Binding-site contacts:
Ligand atom O7 contacts residue ASN164 of chain 1.C at 3.7 Å.
Ligand atom C2 contacts residue ASN165 of chain 1.C at 2.5 Å.
Ligand atom N2 contacts residue ASN165 of chain 1.C at 3.0 Å (h-bond).
Ligand atom O7 contacts residue ASN165 of chain 1.C at 4.4 Å.
Ligand atom C8 contacts residue ASN165 of chain 1.C at 4.4 Å.
Ligand atom C7 contacts residue ASN164 of chain 1.C at 3.7 Å.
Ligand atom C7 contacts residue ASN165 of chain 1.C at 3.9 Å.
Ligand atom O5 contacts residue ASN165 of chain 1.C at 2.4 Å (h-bond).
Ligand atom C5 contacts residue ASN165 of chain 1.C at 3.7 Å.
Ligand atom C8 contacts residue ASN164 of chain 1.C at 3.5 Å.
Ligand atom C1 contacts residue ASN165 of chain 1.C at 1.5 Å.
Ligand atom C4 contacts residue ASN165 of chain 1.C at 4.3 Å.
Ligand atom C3 contacts residue ASN165 of chain 1.C at 3.9 Å.
Ligand atom N2 contacts residue ASN164 of chain 1.C at 4.5 Å.

Sequence of chain 1.C:
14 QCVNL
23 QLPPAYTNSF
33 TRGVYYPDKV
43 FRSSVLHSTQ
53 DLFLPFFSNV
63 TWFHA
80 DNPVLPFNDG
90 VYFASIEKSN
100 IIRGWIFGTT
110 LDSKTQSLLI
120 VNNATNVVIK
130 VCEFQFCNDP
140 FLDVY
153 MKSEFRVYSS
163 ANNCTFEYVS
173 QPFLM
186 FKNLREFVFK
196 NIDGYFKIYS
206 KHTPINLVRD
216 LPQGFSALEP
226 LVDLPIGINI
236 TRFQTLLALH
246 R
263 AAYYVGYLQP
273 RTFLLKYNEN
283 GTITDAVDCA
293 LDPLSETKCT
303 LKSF

The small molecule below binds the protein below.
Small molecule (SMILES): CC(=O)N[C@@H]1[C@@H](O)[C@H](O)[C@@H](CO)O[C@H]1O